Sequence of chain 1.B:
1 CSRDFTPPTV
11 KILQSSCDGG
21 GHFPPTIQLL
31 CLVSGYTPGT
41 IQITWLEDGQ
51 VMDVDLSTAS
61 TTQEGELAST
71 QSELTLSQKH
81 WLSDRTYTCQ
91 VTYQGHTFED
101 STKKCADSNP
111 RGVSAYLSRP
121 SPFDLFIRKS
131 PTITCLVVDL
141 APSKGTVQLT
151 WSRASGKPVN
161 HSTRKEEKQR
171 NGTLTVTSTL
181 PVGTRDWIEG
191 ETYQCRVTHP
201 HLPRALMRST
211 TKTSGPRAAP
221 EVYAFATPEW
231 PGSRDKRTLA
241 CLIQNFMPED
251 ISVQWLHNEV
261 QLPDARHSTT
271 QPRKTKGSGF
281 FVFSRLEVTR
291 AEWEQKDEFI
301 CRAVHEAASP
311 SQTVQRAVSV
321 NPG

This protein binds this small molecule.
Small molecule (SMILES): CC(=O)N[C@H]1[C@H](O[C@H]2[C@H](O)[C@@H](NC(C)=O)CO[C@@H]2CO)O[C@H](CO)[C@@H](O[C@@H]2O[C@H](CO[C@H]3O[C@H](CO)[C@@H](O)[C@H](O)[C@@H]3O)[C@@H](O)[C@H](O[C@H]3O[C@H](CO)[C@@H](O)[C@H](O)[C@@H]3O)[C@@H]2O)[C@@H]1O

Binding-site contacts:
Ligand atom C7 contacts residue ASP139 of chain 1.B at 3.8 Å.
Ligand atom O6 contacts residue GLN169 of chain 1.B at 2.9 Å (h-bond).
Ligand atom O5 contacts residue ASN171 of chain 1.B at 2.4 Å (h-bond).
Ligand atom O3 contacts residue ASP139 of chain 1.B at 4.1 Å.
Ligand atom C2 contacts residue VAL138 of chain 1.B at 4.0 Å (hydrophobic).
Ligand atom C6 contacts residue LEU136 of chain 1.B at 3.9 Å (hydrophobic).
Ligand atom C8 contacts residue ASP139 of chain 1.B at 3.8 Å.
Ligand atom O6 contacts residue TYR116 of chain 1.B at 2.8 Å (h-bond).
Ligand atom C5 contacts residue GLN169 of chain 1.B at 4.2 Å.
Ligand atom N2 contacts residue THR173 of chain 1.B at 4.0 Å.
Ligand atom O6 contacts residue VAL138 of chain 1.B at 3.4 Å.
Ligand atom O7 contacts residue ASN171 of chain 1.B at 3.8 Å.
Ligand atom C6 contacts residue GLN169 of chain 1.B at 4.2 Å.
Ligand atom C6 contacts residue TYR116 of chain 1.B at 3.3 Å (hydrophobic).
Ligand atom C3 contacts residue TYR116 of chain 1.B at 3.6 Å (hydrophobic).
Ligand atom C3 contacts residue ASP139 of chain 1.B at 4.0 Å.
Ligand atom N2 contacts residue ASN171 of chain 1.B at 2.8 Å (h-bond).
Ligand atom O5 contacts residue GLN169 of chain 1.B at 4.1 Å.
Ligand atom C8 contacts residue VAL138 of chain 1.B at 3.5 Å (hydrophobic).
Ligand atom C5 contacts residue LEU136 of chain 1.B at 4.1 Å (hydrophobic).
Ligand atom O5 contacts residue TYR116 of chain 1.B at 4.2 Å.
Ligand atom O3 contacts residue LEU136 of chain 1.B at 3.3 Å.
Ligand atom O5 contacts residue LEU136 of chain 1.B at 4.2 Å.
Ligand atom C5 contacts residue ASN171 of chain 1.B at 3.7 Å.
Ligand atom C3 contacts residue ASN171 of chain 1.B at 3.7 Å.
Ligand atom O6 contacts residue SER114 of chain 1.B at 4.0 Å.
Ligand atom O5 contacts residue THR173 of chain 1.B at 4.0 Å.
Ligand atom C2 contacts residue ASN171 of chain 1.B at 2.3 Å.
Ligand atom C2 contacts residue ASP139 of chain 1.B at 4.1 Å.
Ligand atom N2 contacts residue ASP139 of chain 1.B at 3.1 Å (salt-bridge).
Ligand atom C1 contacts residue TYR116 of chain 1.B at 3.9 Å (hydrophobic).
Ligand atom C6 contacts residue SER118 of chain 1.B at 3.5 Å.
Ligand atom C8 contacts residue LEU136 of chain 1.B at 4.2 Å (hydrophobic).
Ligand atom C2 contacts residue TYR116 of chain 1.B at 3.8 Å (hydrophobic).
Ligand atom O6 contacts residue SER118 of chain 1.B at 3.8 Å.
Ligand atom C1 contacts residue ASN171 of chain 1.B at 1.4 Å.
Ligand atom C7 contacts residue ASN171 of chain 1.B at 3.4 Å.
Ligand atom C1 contacts residue TYR116 of chain 1.B at 4.1 Å (hydrophobic).
Ligand atom C1 contacts residue THR173 of chain 1.B at 3.5 Å.
Ligand atom C8 contacts residue THR175 of chain 1.B at 3.4 Å.